Sequence of chain 2.B:
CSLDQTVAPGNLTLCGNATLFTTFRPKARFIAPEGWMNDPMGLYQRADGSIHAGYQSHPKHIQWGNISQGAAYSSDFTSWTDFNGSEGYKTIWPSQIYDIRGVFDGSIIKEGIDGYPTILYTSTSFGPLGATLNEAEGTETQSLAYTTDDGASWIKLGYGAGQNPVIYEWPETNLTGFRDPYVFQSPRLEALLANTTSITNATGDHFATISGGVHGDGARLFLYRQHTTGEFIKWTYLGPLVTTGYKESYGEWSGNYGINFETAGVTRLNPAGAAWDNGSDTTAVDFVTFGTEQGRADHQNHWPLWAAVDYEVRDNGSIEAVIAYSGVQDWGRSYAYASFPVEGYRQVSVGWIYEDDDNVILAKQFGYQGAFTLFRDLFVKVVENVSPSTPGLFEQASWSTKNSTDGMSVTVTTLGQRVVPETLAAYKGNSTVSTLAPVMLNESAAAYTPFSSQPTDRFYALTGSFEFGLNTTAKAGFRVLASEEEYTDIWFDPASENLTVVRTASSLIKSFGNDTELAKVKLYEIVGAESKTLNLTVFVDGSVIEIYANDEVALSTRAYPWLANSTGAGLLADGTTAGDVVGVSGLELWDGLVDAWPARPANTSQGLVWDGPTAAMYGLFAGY

Sequence of chain 1.B:
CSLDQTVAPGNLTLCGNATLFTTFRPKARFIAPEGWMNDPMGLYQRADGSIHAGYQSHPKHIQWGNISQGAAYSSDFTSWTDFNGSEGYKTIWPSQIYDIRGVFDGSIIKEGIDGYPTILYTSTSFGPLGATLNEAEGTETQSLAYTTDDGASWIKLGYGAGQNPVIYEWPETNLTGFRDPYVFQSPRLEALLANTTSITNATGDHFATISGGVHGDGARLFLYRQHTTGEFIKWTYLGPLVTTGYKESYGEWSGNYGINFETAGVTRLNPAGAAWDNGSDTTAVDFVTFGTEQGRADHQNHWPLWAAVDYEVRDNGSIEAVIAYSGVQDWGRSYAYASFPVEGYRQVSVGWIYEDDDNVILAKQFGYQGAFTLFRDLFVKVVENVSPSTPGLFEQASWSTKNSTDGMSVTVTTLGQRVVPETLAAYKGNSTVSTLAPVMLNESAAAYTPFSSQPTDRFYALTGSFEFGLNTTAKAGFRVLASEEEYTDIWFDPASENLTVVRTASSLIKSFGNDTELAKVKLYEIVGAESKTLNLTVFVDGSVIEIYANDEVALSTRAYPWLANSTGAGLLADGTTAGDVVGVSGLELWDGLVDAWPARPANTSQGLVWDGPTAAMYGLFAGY

Binding-site contacts:
Ligand atom C2 contacts residue LEU649 of chain 1.B at 4.1 Å (hydrophobic).
Ligand atom C5 contacts residue LYS405 of chain 1.B at 4.1 Å.
Ligand atom C3 contacts residue ASN58 of chain 1.B at 3.8 Å.
Ligand atom C7 contacts residue ASN58 of chain 1.B at 3.5 Å.
Ligand atom C6 contacts residue TYR209 of chain 2.B at 3.4 Å (hydrophobic).
Ligand atom O5 contacts residue TRP651 of chain 1.B at 4.0 Å.
Ligand atom O5 contacts residue LEU649 of chain 1.B at 3.5 Å.
Ligand atom O5 contacts residue ALA202 of chain 2.B at 3.7 Å.
Ligand atom C1 contacts residue TRP651 of chain 1.B at 3.8 Å (hydrophobic).
Ligand atom C6 contacts residue LEU649 of chain 1.B at 4.0 Å (hydrophobic).
Ligand atom O5 contacts residue LYS405 of chain 1.B at 4.0 Å.
Ligand atom O6 contacts residue LYS405 of chain 1.B at 3.2 Å (salt-bridge).
Ligand atom C5 contacts residue ASN58 of chain 1.B at 3.7 Å.
Ligand atom O6 contacts residue TRP651 of chain 1.B at 4.0 Å.
Ligand atom C1 contacts residue ASN58 of chain 1.B at 1.4 Å.
Ligand atom C6 contacts residue TRP651 of chain 1.B at 3.8 Å (hydrophobic).
Ligand atom O5 contacts residue TRP651 of chain 1.B at 3.4 Å.
Ligand atom C4 contacts residue GLY203 of chain 2.B at 3.6 Å.
Ligand atom C6 contacts residue VAL650 of chain 1.B at 3.5 Å (hydrophobic).
Ligand atom O2 contacts residue ALA202 of chain 2.B at 3.7 Å.
Ligand atom C4 contacts residue LEU649 of chain 1.B at 3.9 Å (hydrophobic).
Ligand atom O5 contacts residue TRP651 of chain 1.B at 3.4 Å.
Ligand atom O6 contacts residue TYR209 of chain 2.B at 3.4 Å (h-bond).
Ligand atom C3 contacts residue TRP651 of chain 1.B at 4.0 Å (hydrophobic).
Ligand atom O5 contacts residue ASN58 of chain 1.B at 2.3 Å (h-bond).
Ligand atom O3 contacts residue TRP651 of chain 1.B at 3.4 Å.
Ligand atom C4 contacts residue TRP651 of chain 1.B at 3.9 Å (hydrophobic).
Ligand atom C6 contacts residue PRO654 of chain 1.B at 3.7 Å (hydrophobic).
Ligand atom C2 contacts residue TRP651 of chain 1.B at 3.9 Å (hydrophobic).
Ligand atom C2 contacts residue ASN58 of chain 1.B at 2.4 Å.
Ligand atom O7 contacts residue ASN58 of chain 1.B at 3.8 Å.
Ligand atom O4 contacts residue GLY203 of chain 2.B at 4.0 Å.
Ligand atom N2 contacts residue ASN58 of chain 1.B at 2.9 Å (h-bond).
Ligand atom O3 contacts residue GLY203 of chain 2.B at 3.8 Å.
Ligand atom O6 contacts residue PRO654 of chain 1.B at 3.2 Å.
Ligand atom O6 contacts residue TYR665 of chain 1.B at 3.8 Å.
Ligand atom O7 contacts residue ALA202 of chain 2.B at 3.9 Å.
Ligand atom O4 contacts residue TRP651 of chain 1.B at 3.6 Å.
Ligand atom O6 contacts residue VAL650 of chain 1.B at 4.0 Å.
Ligand atom C5 contacts residue TRP651 of chain 1.B at 3.7 Å (hydrophobic).

A small-molecule ligand and the protein it binds are described below.
Small molecule (SMILES): CC(=O)N[C@H]1[C@H](O[C@H]2[C@H](O)[C@@H](NC(C)=O)CO[C@@H]2CO)O[C@H](CO)[C@@H](O[C@@H]2O[C@H](CO[C@H]3O[C@H](CO)[C@@H](O)[C@H](O[C@H]4O[C@H](CO)[C@@H](O)[C@H](O)[C@@H]4O)[C@@H]3O)[C@@H](O)[C@H](O[C@H]3O[C@H](CO)[C@@H](O)[C@H](O)[C@@H]3O)[C@@H]2O)[C@@H]1O